This small molecule binds to this protein.
Small molecule (SMILES): O=c1ccn([C@@H]2O[C@H](CO[P](=O)(O)O[P](=O)(O)O[C@H]3O[C@H](CO)[C@@H](O)[C@H](O)[C@H]3O)[C@@H](O)[C@H]2O)c(=O)[nH]1

Binding-site contacts:
Ligand atom C2C contacts residue MET17 of chain 1.A at 3.4 Å (hydrophobic).
Ligand atom O2 contacts residue THR19 of chain 1.A at 2.8 Å (h-bond).
Ligand atom C2' contacts residue XYS2 of chain 1.C at 3.5 Å.
Ligand atom O3B contacts residue XYS2 of chain 1.C at 3.6 Å (h-bond).
Ligand atom O2 contacts residue PHE18 of chain 1.A at 3.3 Å.
Ligand atom C2 contacts residue THR19 of chain 1.A at 3.5 Å.
Ligand atom PB contacts residue MN1 of chain 1.D at 3.3 Å.
Ligand atom O2' contacts residue GLN244 of chain 1.A at 2.6 Å (h-bond).
Ligand atom O1B contacts residue ASP139 of chain 1.A at 3.2 Å (salt-bridge).
Ligand atom O3A contacts residue MN1 of chain 1.D at 3.7 Å.
Ligand atom N3 contacts residue THR19 of chain 1.A at 2.8 Å (h-bond).
Ligand atom C1C contacts residue MET17 of chain 1.A at 3.6 Å (hydrophobic).
Ligand atom O4 contacts residue THR19 of chain 1.A at 3.6 Å.
Ligand atom O3' contacts residue LEU241 of chain 1.A at 2.9 Å (h-bond).
Ligand atom O1B contacts residue HIS296 of chain 1.A at 3.1 Å (h-bond).
Ligand atom O2 contacts residue MET17 of chain 1.A at 3.3 Å (h-bond).
Ligand atom O1A contacts residue MN1 of chain 1.D at 2.3 Å.
Ligand atom O3' contacts residue GLN244 of chain 1.A at 3.5 Å.
Ligand atom O1A contacts residue ASP139 of chain 1.A at 3.1 Å (salt-bridge).
Ligand atom C4C contacts residue ASP139 of chain 1.A at 3.7 Å.
Ligand atom C4 contacts residue THR19 of chain 1.A at 3.7 Å.
Ligand atom PA contacts residue MN1 of chain 1.D at 3.4 Å.
Ligand atom O2C contacts residue MET17 of chain 1.A at 2.7 Å (h-bond).
Ligand atom O3' contacts residue SER203 of chain 1.A at 2.9 Å (h-bond).
Ligand atom N3 contacts residue LEU27 of chain 1.A at 3.5 Å.
Ligand atom O1B contacts residue ASP141 of chain 1.A at 3.2 Å (salt-bridge).
Ligand atom C1' contacts residue XYS2 of chain 1.C at 3.4 Å.
Ligand atom O3C contacts residue ASP139 of chain 1.A at 3.4 Å.
Ligand atom O2B contacts residue XYS2 of chain 1.C at 2.7 Å (h-bond).
Ligand atom C3' contacts residue SER203 of chain 1.A at 3.6 Å.
Ligand atom O1B contacts residue ASN298 of chain 1.A at 3.2 Å.
Ligand atom O3C contacts residue ASP141 of chain 1.A at 3.5 Å (salt-bridge).
Ligand atom O2C contacts residue LEU140 of chain 1.A at 3.5 Å (h-bond).
Ligand atom O2B contacts residue ASN298 of chain 1.A at 3.6 Å.
Ligand atom O1B contacts residue MN1 of chain 1.D at 1.9 Å.
Ligand atom O1A contacts residue ASP141 of chain 1.A at 2.8 Å (salt-bridge).
Ligand atom O2' contacts residue XYS2 of chain 1.C at 2.8 Å (h-bond).
Ligand atom C5C contacts residue ASP139 of chain 1.A at 3.5 Å.
Ligand atom O3C contacts residue LEU140 of chain 1.A at 2.8 Å (h-bond).
Ligand atom O2B contacts residue CYS299 of chain 1.A at 3.0 Å (h-bond).

Sequence of chain 1.A:
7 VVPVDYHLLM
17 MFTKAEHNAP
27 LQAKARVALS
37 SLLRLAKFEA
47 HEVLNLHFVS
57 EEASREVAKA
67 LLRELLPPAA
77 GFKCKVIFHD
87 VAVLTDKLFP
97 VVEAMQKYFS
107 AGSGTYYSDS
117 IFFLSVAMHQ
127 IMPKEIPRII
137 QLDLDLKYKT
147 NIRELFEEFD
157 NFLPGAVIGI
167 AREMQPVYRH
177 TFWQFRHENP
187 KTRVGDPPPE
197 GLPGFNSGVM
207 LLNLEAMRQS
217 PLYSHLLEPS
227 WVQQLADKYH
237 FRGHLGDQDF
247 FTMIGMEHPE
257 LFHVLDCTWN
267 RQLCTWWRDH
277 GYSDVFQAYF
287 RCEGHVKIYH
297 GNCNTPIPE